Sequence of chain 1.E:
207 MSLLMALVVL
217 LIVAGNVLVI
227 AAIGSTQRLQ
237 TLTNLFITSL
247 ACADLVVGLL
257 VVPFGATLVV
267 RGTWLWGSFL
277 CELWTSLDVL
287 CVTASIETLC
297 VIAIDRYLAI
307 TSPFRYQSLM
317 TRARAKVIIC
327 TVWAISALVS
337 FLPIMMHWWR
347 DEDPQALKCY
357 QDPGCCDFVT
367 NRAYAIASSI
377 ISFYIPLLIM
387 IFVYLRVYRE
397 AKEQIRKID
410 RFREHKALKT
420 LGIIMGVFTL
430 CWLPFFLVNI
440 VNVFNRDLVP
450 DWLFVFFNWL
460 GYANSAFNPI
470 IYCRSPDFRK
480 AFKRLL

Binding-site contacts:
Ligand atom C2 contacts residue ASN438 of chain 1.E at 3.3 Å.
Ligand atom N2 contacts residue ASP284 of chain 1.E at 2.6 Å (salt-bridge).
Ligand atom C16 contacts residue ALA371 of chain 1.E at 3.7 Å (hydrophobic).
Ligand atom N1 contacts residue ASN438 of chain 1.E at 3.9 Å.
Ligand atom C14 contacts residue THR281 of chain 1.E at 3.8 Å.
Ligand atom O2 contacts residue TYR461 of chain 1.E at 3.7 Å.
Ligand atom C14 contacts residue ASP284 of chain 1.E at 3.4 Å.
Ligand atom C9 contacts residue PHE434 of chain 1.E at 3.9 Å (hydrophobic).
Ligand atom C7 contacts residue PHE435 of chain 1.E at 3.9 Å (hydrophobic).
Ligand atom N3 contacts residue ALA371 of chain 1.E at 3.1 Å.
Ligand atom O2 contacts residue ASN457 of chain 1.E at 3.0 Å (h-bond).
Ligand atom C13 contacts residue PHE364 of chain 1.E at 3.6 Å (hydrophobic).
Ligand atom C16 contacts residue ASN438 of chain 1.E at 3.3 Å.
Ligand atom C16 contacts residue SER374 of chain 1.E at 3.5 Å.
Ligand atom O1 contacts residue VAL285 of chain 1.E at 3.7 Å.
Ligand atom C6 contacts residue THR289 of chain 1.E at 3.8 Å.
Ligand atom O2 contacts residue ASP284 of chain 1.E at 3.2 Å (salt-bridge).
Ligand atom O1 contacts residue PHE434 of chain 1.E at 3.7 Å.
Ligand atom N1 contacts residue SER374 of chain 1.E at 2.7 Å (h-bond).
Ligand atom C10 contacts residue ASN457 of chain 1.E at 3.4 Å.
Ligand atom C15 contacts residue TRP280 of chain 1.E at 3.8 Å (hydrophobic).
Ligand atom N3 contacts residue ASN438 of chain 1.E at 3.8 Å.
Ligand atom N2 contacts residue ASN457 of chain 1.E at 3.4 Å (h-bond).
Ligand atom C12 contacts residue ASP284 of chain 1.E at 3.5 Å.
Ligand atom C1 contacts residue ASN438 of chain 1.E at 3.4 Å.
Ligand atom C6 contacts residue VAL285 of chain 1.E at 3.8 Å (hydrophobic).
Ligand atom C10 contacts residue PHE434 of chain 1.E at 3.8 Å (hydrophobic).
Ligand atom N3 contacts residue THR366 of chain 1.E at 3.4 Å (h-bond).
Ligand atom C5 contacts residue VAL285 of chain 1.E at 3.8 Å (hydrophobic).
Ligand atom C4 contacts residue VAL285 of chain 1.E at 3.7 Å (hydrophobic).
Ligand atom C6 contacts residue SER378 of chain 1.E at 3.6 Å.
Ligand atom N2 contacts residue TYR461 of chain 1.E at 3.6 Å.
Ligand atom C7 contacts residue SER374 of chain 1.E at 3.8 Å.
Ligand atom C7 contacts residue SER378 of chain 1.E at 3.8 Å.
Ligand atom C6 contacts residue PHE435 of chain 1.E at 3.9 Å (hydrophobic).
Ligand atom C2 contacts residue PHE364 of chain 1.E at 3.6 Å (hydrophobic).
Ligand atom C8 contacts residue SER374 of chain 1.E at 3.7 Å.
Ligand atom C1 contacts residue SER374 of chain 1.E at 3.4 Å.
Ligand atom C10 contacts residue ASP284 of chain 1.E at 3.5 Å.
Ligand atom C11 contacts residue ASP284 of chain 1.E at 2.5 Å.

A small-molecule ligand and the protein it binds are described below.
Small molecule (SMILES): CC(C)(C)NC[C@H](O)COc1cccc2c1CC(C#N)=N2